Binding-site contacts:
Ligand atom C5 contacts residue GLN115 of chain 1.A at 3.7 Å.
Ligand atom C2 contacts residue ASN165 of chain 1.A at 2.5 Å.
Ligand atom C5 contacts residue ASN165 of chain 1.A at 3.7 Å.
Ligand atom O5 contacts residue GLN115 of chain 1.A at 3.0 Å (h-bond).
Ligand atom N2 contacts residue ASN165 of chain 1.A at 2.9 Å (h-bond).
Ligand atom C1 contacts residue GLN115 of chain 1.A at 3.6 Å.
Ligand atom O7 contacts residue ASN165 of chain 1.A at 3.6 Å.
Ligand atom O5 contacts residue ASN165 of chain 1.A at 2.4 Å (h-bond).
Ligand atom O7 contacts residue GLU132 of chain 1.A at 3.8 Å.
Ligand atom C4 contacts residue ASN165 of chain 1.A at 4.3 Å.
Ligand atom O6 contacts residue GLN115 of chain 1.A at 4.2 Å.
Ligand atom C2 contacts residue GLU132 of chain 1.A at 4.3 Å.
Ligand atom C1 contacts residue ASN165 of chain 1.A at 1.4 Å.
Ligand atom C7 contacts residue ASN165 of chain 1.A at 3.5 Å.
Ligand atom O5 contacts residue GLU132 of chain 1.A at 4.1 Å.
Ligand atom C6 contacts residue GLN115 of chain 1.A at 3.6 Å.
Ligand atom C1 contacts residue GLU132 of chain 1.A at 3.9 Å.
Ligand atom C3 contacts residue ASN165 of chain 1.A at 3.8 Å.

A protein and the small-molecule ligand that binds it are described below.
Small molecule (SMILES): CC(=O)N[C@@H]1[C@@H](O)[C@H](O)[C@@H](CO)O[C@H]1O

Sequence of chain 1.A:
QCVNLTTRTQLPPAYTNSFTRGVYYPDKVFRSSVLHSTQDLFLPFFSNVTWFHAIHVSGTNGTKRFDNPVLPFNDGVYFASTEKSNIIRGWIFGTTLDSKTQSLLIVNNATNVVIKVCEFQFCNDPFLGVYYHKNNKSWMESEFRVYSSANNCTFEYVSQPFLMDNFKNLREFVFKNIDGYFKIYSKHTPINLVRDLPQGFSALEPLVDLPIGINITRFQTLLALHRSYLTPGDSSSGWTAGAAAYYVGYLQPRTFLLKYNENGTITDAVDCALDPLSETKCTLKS